Sequence of chain 1.A:
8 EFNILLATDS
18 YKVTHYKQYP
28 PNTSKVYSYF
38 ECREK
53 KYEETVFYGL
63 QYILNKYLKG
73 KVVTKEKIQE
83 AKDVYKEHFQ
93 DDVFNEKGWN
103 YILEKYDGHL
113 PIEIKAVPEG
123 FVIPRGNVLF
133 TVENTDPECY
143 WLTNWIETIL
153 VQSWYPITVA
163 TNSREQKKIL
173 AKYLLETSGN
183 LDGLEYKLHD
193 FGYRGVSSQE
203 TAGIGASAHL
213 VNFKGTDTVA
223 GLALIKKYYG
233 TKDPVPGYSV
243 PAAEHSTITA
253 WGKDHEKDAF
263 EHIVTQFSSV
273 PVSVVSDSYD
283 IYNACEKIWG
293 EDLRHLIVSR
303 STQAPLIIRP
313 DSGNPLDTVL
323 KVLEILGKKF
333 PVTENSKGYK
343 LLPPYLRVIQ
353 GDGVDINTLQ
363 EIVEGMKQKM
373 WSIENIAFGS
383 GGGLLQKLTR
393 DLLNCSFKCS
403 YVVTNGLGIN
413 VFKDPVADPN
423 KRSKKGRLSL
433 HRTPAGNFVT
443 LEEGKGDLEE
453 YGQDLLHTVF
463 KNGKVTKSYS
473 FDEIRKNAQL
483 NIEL

A small-molecule ligand and the protein it binds are described below.
Small molecule (SMILES): O=C(NCc1ccc(S(=O)(=O)C2CCN(C3CCOCC3)CC2)cc1)n1cc2ccncc2c1

Binding-site contacts:
Ligand atom C7 contacts residue ASP219 of chain 1.B at 3.8 Å.
Ligand atom C24 contacts residue ILE309 of chain 1.B at 3.7 Å (hydrophobic).
Ligand atom N11 contacts residue PHE193 of chain 1.B at 3.5 Å.
Ligand atom O21 contacts residue TYR188 of chain 1.B at 3.7 Å.
Ligand atom O21 contacts residue ALA379 of chain 1.B at 3.5 Å.
Ligand atom C18 contacts residue PHE193 of chain 1.B at 3.5 Å (hydrophobic).
Ligand atom O10 contacts residue ALA244 of chain 1.B at 3.3 Å.
Ligand atom C12 contacts residue PHE193 of chain 1.B at 3.6 Å (hydrophobic).
Ligand atom C1 contacts residue VAL242 of chain 1.B at 3.7 Å (hydrophobic).
Ligand atom O22 contacts residue ALA379 of chain 1.B at 3.7 Å.
Ligand atom C12 contacts residue TYR18 of chain 1.A at 3.6 Å (hydrophobic).
Ligand atom C12 contacts residue ASP219 of chain 1.B at 3.2 Å.
Ligand atom C13 contacts residue PHE193 of chain 1.B at 3.6 Å (hydrophobic).
Ligand atom C5 contacts residue HIS191 of chain 1.B at 3.3 Å.
Ligand atom C5 contacts residue SER241 of chain 1.B at 3.7 Å.
Ligand atom C19 contacts residue ARG311 of chain 1.B at 3.5 Å.
Ligand atom C17 contacts residue PO41 of chain 1.M at 3.8 Å.
Ligand atom C17 contacts residue PHE193 of chain 1.B at 3.6 Å (hydrophobic).
Ligand atom N11 contacts residue TYR18 of chain 1.A at 3.6 Å.
Ligand atom C17 contacts residue ARG311 of chain 1.B at 3.5 Å.
Ligand atom C6 contacts residue VAL242 of chain 1.B at 3.6 Å (hydrophobic).
Ligand atom O21 contacts residue ILE351 of chain 1.B at 3.6 Å.
Ligand atom C19 contacts residue TYR18 of chain 1.A at 3.5 Å (hydrophobic).
Ligand atom C3 contacts residue ILE351 of chain 1.B at 3.8 Å (hydrophobic).
Ligand atom C15 contacts residue PHE193 of chain 1.B at 3.4 Å (hydrophobic).
Ligand atom C13 contacts residue TYR18 of chain 1.A at 3.6 Å (hydrophobic).
Ligand atom C15 contacts residue ARG196 of chain 1.B at 3.3 Å.
Ligand atom C7 contacts residue VAL242 of chain 1.B at 3.4 Å (hydrophobic).
Ligand atom C7 contacts residue SER241 of chain 1.B at 3.6 Å.
Ligand atom C14 contacts residue PHE193 of chain 1.B at 3.6 Å (hydrophobic).
Ligand atom C2 contacts residue ILE351 of chain 1.B at 3.8 Å (hydrophobic).
Ligand atom O22 contacts residue ILE351 of chain 1.B at 3.7 Å.
Ligand atom N8 contacts residue ASP219 of chain 1.B at 3.2 Å (salt-bridge).
Ligand atom C7 contacts residue ALA244 of chain 1.B at 3.7 Å (hydrophobic).
Ligand atom C4 contacts residue HIS191 of chain 1.B at 3.3 Å.
Ligand atom C17 contacts residue TYR18 of chain 1.A at 3.6 Å (hydrophobic).
Ligand atom C19 contacts residue PHE193 of chain 1.B at 3.5 Å (hydrophobic).
Ligand atom C1 contacts residue SER275 of chain 1.B at 3.5 Å.
Ligand atom C18 contacts residue TYR18 of chain 1.A at 3.6 Å (hydrophobic).
Ligand atom N16 contacts residue ARG196 of chain 1.B at 3.5 Å (salt-bridge).

Sequence of chain 1.B:
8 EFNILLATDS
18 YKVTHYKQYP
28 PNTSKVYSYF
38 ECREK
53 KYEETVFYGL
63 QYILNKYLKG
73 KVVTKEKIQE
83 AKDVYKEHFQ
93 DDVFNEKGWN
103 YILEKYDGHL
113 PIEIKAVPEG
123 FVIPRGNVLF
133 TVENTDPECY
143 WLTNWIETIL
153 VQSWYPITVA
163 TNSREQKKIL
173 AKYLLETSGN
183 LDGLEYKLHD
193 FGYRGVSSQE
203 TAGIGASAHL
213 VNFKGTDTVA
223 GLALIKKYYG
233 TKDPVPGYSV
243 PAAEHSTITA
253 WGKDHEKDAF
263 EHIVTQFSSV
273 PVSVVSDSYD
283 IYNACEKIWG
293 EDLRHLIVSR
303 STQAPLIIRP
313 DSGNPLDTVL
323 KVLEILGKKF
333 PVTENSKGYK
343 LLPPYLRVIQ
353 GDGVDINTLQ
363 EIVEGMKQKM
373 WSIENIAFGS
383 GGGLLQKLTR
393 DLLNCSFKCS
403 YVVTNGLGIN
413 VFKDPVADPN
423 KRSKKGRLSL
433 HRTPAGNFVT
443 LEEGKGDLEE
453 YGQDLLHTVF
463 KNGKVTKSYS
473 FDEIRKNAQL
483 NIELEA